Sequence of chain 1.A:
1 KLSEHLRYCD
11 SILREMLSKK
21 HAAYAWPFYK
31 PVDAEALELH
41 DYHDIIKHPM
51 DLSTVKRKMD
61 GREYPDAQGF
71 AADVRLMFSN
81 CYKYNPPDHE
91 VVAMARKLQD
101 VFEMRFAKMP

This small molecule binds to this protein.
Small molecule (SMILES): CC(=O)NCCCC[C@H](NC(=O)[C@H](CCCN=C(N)N)NC(=O)[C@@H]1CCCN1C(=O)[C@H](C)N)C(=O)N[C@@H](CCC(N)=O)C(=O)N[C@@H](CC(C)C)C(=O)N[C@@H](C)C(=O)N[C@H](C(=O)N[C@H](C=O)CCCCN)[C@@H](C)O

Binding-site contacts:
Ligand atom O contacts residue LEU37 of chain 1.A at 4.0 Å.
Ligand atom CB contacts residue LEU39 of chain 1.A at 3.8 Å (hydrophobic).
Ligand atom NH1 contacts residue HIS89 of chain 1.A at 3.2 Å.
Ligand atom NH2 contacts residue PRO86 of chain 1.A at 3.4 Å.
Ligand atom CD contacts residue ASP41 of chain 1.A at 3.9 Å.
Ligand atom CD contacts residue ASN85 of chain 1.A at 4.1 Å.
Ligand atom CD1 contacts residue VAL91 of chain 1.A at 3.9 Å (hydrophobic).
Ligand atom OH contacts residue CYS81 of chain 1.A at 3.9 Å.
Ligand atom CH3 contacts residue PHE28 of chain 1.A at 3.8 Å (hydrophobic).
Ligand atom CH contacts residue VAL91 of chain 1.A at 4.0 Å (hydrophobic).
Ligand atom C contacts residue LEU39 of chain 1.A at 4.0 Å (hydrophobic).
Ligand atom CG contacts residue HIS89 of chain 1.A at 3.9 Å.
Ligand atom CH3 contacts residue VAL91 of chain 1.A at 4.1 Å (hydrophobic).
Ligand atom CG contacts residue HIS89 of chain 1.A at 4.0 Å.
Ligand atom CD1 contacts residue MET94 of chain 1.A at 3.9 Å (hydrophobic).
Ligand atom CH contacts residue VAL32 of chain 1.A at 3.8 Å (hydrophobic).
Ligand atom CH3 contacts residue PRO27 of chain 1.A at 3.7 Å (hydrophobic).
Ligand atom CH3 contacts residue VAL32 of chain 1.A at 3.7 Å (hydrophobic).
Ligand atom C contacts residue HIS89 of chain 1.A at 3.8 Å.
Ligand atom CE contacts residue ASN85 of chain 1.A at 3.7 Å.
Ligand atom N contacts residue LEU39 of chain 1.A at 3.8 Å.
Ligand atom NE contacts residue PRO86 of chain 1.A at 4.0 Å.
Ligand atom CD2 contacts residue TRP26 of chain 1.A at 4.1 Å (hydrophobic).
Ligand atom CA contacts residue LEU39 of chain 1.A at 3.7 Å (hydrophobic).
Ligand atom O contacts residue TYR84 of chain 1.A at 3.8 Å.
Ligand atom O contacts residue HIS89 of chain 1.A at 2.7 Å (h-bond).
Ligand atom CG contacts residue ASP41 of chain 1.A at 3.5 Å.
Ligand atom CZ contacts residue PRO86 of chain 1.A at 3.8 Å (hydrophobic).
Ligand atom CZ contacts residue HIS89 of chain 1.A at 3.7 Å.
Ligand atom CG contacts residue HIS89 of chain 1.A at 4.0 Å.
Ligand atom NZ contacts residue VAL91 of chain 1.A at 3.9 Å.
Ligand atom OH contacts residue ASN85 of chain 1.A at 2.9 Å (h-bond).
Ligand atom CD contacts residue LEU37 of chain 1.A at 4.1 Å (hydrophobic).
Ligand atom CH contacts residue ASN85 of chain 1.A at 3.9 Å.
Ligand atom CB contacts residue TYR84 of chain 1.A at 3.9 Å (hydrophobic).
Ligand atom O contacts residue TRP26 of chain 1.A at 3.9 Å.
Ligand atom CG contacts residue ASN85 of chain 1.A at 3.5 Å.
Ligand atom CB contacts residue TRP26 of chain 1.A at 4.1 Å (hydrophobic).
Ligand atom NH2 contacts residue ASP88 of chain 1.A at 3.3 Å (salt-bridge).
Ligand atom CB contacts residue ASP41 of chain 1.A at 3.6 Å.